The protein below binds the small molecule below.
Small molecule (SMILES): CC(=O)N[C@@H]1[C@@H](O)[C@H](O)[C@@H](CO)O[C@H]1O

Binding-site contacts:
Ligand atom C5 contacts residue ASN635 of chain 1.A at 3.8 Å.
Ligand atom N2 contacts residue ASN635 of chain 1.A at 2.9 Å (h-bond).
Ligand atom O5 contacts residue ASN635 of chain 1.A at 2.4 Å (h-bond).
Ligand atom C8 contacts residue GLN663 of chain 1.A at 3.6 Å.
Ligand atom C3 contacts residue ASN635 of chain 1.A at 3.9 Å.
Ligand atom C8 contacts residue ASN635 of chain 1.A at 4.0 Å.
Ligand atom N2 contacts residue GLN663 of chain 1.A at 4.5 Å.
Ligand atom C7 contacts residue GLN663 of chain 1.A at 4.5 Å.
Ligand atom C7 contacts residue ASN635 of chain 1.A at 3.2 Å.
Ligand atom C1 contacts residue THR637 of chain 1.A at 4.4 Å.
Ligand atom O7 contacts residue ASN635 of chain 1.A at 3.2 Å (h-bond).
Ligand atom C4 contacts residue ASN635 of chain 1.A at 4.3 Å.
Ligand atom C2 contacts residue ASN635 of chain 1.A at 2.5 Å.
Ligand atom C1 contacts residue ASN635 of chain 1.A at 1.5 Å.
Ligand atom O5 contacts residue THR637 of chain 1.A at 4.4 Å.

Sequence of chain 1.A:
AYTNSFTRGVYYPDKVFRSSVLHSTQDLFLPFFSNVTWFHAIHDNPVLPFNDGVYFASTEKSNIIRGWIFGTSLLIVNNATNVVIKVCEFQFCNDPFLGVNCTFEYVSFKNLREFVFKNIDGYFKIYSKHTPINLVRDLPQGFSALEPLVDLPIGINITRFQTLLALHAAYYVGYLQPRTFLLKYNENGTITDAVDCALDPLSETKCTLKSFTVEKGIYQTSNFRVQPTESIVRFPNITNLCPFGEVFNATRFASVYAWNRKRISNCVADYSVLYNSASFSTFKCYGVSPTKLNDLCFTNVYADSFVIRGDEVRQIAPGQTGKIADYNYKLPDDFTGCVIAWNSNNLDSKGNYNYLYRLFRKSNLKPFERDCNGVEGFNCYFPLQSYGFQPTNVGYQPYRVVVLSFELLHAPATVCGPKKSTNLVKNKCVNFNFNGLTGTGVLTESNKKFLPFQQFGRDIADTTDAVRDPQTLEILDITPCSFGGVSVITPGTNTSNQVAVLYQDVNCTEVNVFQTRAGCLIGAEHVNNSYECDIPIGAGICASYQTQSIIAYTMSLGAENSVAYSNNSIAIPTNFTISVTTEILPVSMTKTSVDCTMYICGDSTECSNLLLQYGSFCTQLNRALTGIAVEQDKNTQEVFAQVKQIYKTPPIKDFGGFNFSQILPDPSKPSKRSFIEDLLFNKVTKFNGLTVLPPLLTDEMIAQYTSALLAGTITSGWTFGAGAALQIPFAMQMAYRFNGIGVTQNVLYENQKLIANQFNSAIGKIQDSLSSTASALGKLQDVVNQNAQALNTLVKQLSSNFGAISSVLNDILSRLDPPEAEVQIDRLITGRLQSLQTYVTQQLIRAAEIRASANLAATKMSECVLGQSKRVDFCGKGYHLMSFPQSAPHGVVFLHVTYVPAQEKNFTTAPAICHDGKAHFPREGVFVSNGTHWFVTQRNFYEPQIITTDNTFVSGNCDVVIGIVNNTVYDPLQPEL